The small molecule below binds the protein below.
Small molecule (SMILES): OC[C@H]1O[C@@H](O)[C@H](O)[C@@H](O)[C@H]1O

Binding-site contacts:
Ligand atom C2 contacts residue TRP285 of chain 1.XA at 3.4 Å (hydrophobic).
Ligand atom O1 contacts residue ASN252 of chain 1.WA at 3.2 Å (h-bond).
Ligand atom O5 contacts residue TRP285 of chain 1.XA at 3.2 Å.
Ligand atom O1 contacts residue ALA254 of chain 1.WA at 3.8 Å.
Ligand atom O4 contacts residue TRP285 of chain 1.XA at 1.4 Å.
Ligand atom O2 contacts residue VAL255 of chain 1.WA at 4.4 Å.
Ligand atom O5 contacts residue ASP53 of chain 1.XA at 4.1 Å.
Ligand atom C2 contacts residue ASN252 of chain 1.WA at 4.2 Å.
Ligand atom O2 contacts residue ASN252 of chain 1.WA at 3.3 Å (h-bond).
Ligand atom C6 contacts residue TRP285 of chain 1.XA at 3.2 Å (hydrophobic).
Ligand atom C1 contacts residue TRP285 of chain 1.XA at 3.9 Å (hydrophobic).
Ligand atom C4 contacts residue TRP285 of chain 1.XA at 2.8 Å (hydrophobic).
Ligand atom O1 contacts residue VAL255 of chain 1.WA at 3.3 Å.
Ligand atom C3 contacts residue TRP285 of chain 1.XA at 3.5 Å (hydrophobic).
Ligand atom C5 contacts residue TRP285 of chain 1.XA at 3.4 Å (hydrophobic).
Ligand atom O2 contacts residue TRP285 of chain 1.XA at 4.3 Å.
Ligand atom O1 contacts residue TRP285 of chain 1.XA at 3.6 Å.
Ligand atom C1 contacts residue ASN252 of chain 1.WA at 4.0 Å.
Ligand atom O6 contacts residue TRP285 of chain 1.XA at 3.6 Å (h-bond).
Ligand atom O3 contacts residue TRP285 of chain 1.XA at 3.2 Å.
Ligand atom C6 contacts residue ASP53 of chain 1.XA at 3.6 Å.

Sequence of chain 1.WA:
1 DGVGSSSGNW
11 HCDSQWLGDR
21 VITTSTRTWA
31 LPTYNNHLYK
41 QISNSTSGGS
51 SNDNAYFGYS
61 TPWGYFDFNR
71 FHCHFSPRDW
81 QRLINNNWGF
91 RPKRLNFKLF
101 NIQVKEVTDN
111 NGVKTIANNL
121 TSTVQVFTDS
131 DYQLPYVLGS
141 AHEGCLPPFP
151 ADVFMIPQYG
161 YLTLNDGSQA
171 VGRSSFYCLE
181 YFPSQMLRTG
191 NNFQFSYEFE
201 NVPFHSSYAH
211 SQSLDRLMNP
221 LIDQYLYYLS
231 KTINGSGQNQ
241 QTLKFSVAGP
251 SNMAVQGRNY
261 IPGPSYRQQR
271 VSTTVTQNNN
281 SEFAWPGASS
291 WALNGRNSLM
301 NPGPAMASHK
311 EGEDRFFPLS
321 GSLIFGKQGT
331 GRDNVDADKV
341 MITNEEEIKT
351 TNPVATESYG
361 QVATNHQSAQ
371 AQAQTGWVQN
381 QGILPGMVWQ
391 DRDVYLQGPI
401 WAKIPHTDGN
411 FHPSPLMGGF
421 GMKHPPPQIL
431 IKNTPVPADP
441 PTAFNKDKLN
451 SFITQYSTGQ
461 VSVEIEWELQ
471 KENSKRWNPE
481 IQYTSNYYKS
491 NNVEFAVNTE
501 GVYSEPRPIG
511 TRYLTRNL

Sequence of chain 1.XA:
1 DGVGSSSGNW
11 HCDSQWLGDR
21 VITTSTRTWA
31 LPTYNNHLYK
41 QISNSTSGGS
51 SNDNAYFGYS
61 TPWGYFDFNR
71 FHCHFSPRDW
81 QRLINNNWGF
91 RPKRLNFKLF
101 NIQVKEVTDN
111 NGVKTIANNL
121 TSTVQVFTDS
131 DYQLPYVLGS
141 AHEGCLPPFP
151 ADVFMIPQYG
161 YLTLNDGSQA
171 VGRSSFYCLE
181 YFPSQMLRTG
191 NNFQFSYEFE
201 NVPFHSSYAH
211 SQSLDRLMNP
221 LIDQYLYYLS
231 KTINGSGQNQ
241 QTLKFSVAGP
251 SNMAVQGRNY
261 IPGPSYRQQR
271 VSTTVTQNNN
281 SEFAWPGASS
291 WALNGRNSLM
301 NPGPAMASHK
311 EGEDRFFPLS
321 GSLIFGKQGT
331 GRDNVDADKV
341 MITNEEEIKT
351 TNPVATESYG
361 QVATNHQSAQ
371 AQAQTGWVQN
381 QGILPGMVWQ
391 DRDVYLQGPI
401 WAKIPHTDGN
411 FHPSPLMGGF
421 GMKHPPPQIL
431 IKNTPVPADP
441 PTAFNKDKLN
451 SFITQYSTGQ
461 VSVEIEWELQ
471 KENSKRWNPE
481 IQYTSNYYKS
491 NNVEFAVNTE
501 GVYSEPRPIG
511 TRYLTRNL